Binding-site contacts:
Ligand atom N4 contacts residue PRO131 of chain 1.A at 3.7 Å.
Ligand atom C13 contacts residue GLN187 of chain 1.A at 3.9 Å.
Ligand atom C48 contacts residue TYR511 of chain 1.A at 3.9 Å (hydrophobic).
Ligand atom C36 contacts residue PHE227 of chain 1.A at 3.8 Å (hydrophobic).
Ligand atom C25 contacts residue HIS507 of chain 1.A at 3.5 Å.
Ligand atom N12 contacts residue ASN481 of chain 1.A at 3.8 Å.
Ligand atom C13 contacts residue GLU212 of chain 1.A at 3.9 Å.
Ligand atom C5 contacts residue PRO131 of chain 1.A at 3.5 Å (hydrophobic).
Ligand atom O6 contacts residue PRO131 of chain 1.A at 3.4 Å.
Ligand atom C45 contacts residue TRP120 of chain 1.A at 3.8 Å (hydrophobic).
Ligand atom C48 contacts residue GLN134 of chain 1.A at 3.8 Å.
Ligand atom C1 contacts residue PRO131 of chain 1.A at 3.5 Å (hydrophobic).
Ligand atom S29 contacts residue HIS507 of chain 1.A at 3.9 Å.
Ligand atom C37 contacts residue VAL138 of chain 1.A at 3.6 Å (hydrophobic).
Ligand atom C36 contacts residue ILE477 of chain 1.A at 3.9 Å (hydrophobic).
Ligand atom C34 contacts residue ILE477 of chain 1.A at 3.5 Å (hydrophobic).
Ligand atom N3 contacts residue PRO131 of chain 1.A at 3.7 Å.
Ligand atom C14 contacts residue ASN481 of chain 1.A at 3.9 Å.
Ligand atom C30 contacts residue ILE477 of chain 1.A at 3.9 Å (hydrophobic).
Ligand atom C35 contacts residue ILE477 of chain 1.A at 3.7 Å (hydrophobic).
Ligand atom N3 contacts residue MET191 of chain 1.A at 3.5 Å.
Ligand atom C47 contacts residue TYR511 of chain 1.A at 3.4 Å (hydrophobic).
Ligand atom C47 contacts residue CYS107 of chain 1.A at 3.7 Å (hydrophobic).
Ligand atom C24 contacts residue PHE227 of chain 1.A at 3.5 Å (hydrophobic).
Ligand atom C46 contacts residue SER111 of chain 1.A at 3.5 Å.
Ligand atom C14 contacts residue GLN187 of chain 1.A at 3.2 Å.
Ligand atom F39 contacts residue GLN134 of chain 1.A at 3.3 Å.
Ligand atom C34 contacts residue ASN481 of chain 1.A at 3.3 Å.
Ligand atom C2 contacts residue PRO131 of chain 1.A at 3.5 Å (hydrophobic).
Ligand atom O23 contacts residue ASN481 of chain 1.A at 3.3 Å (h-bond).
Ligand atom F39 contacts residue VAL138 of chain 1.A at 3.4 Å.
Ligand atom O6 contacts residue GLN134 of chain 1.A at 3.7 Å.
Ligand atom C13 contacts residue ASN481 of chain 1.A at 3.4 Å.
Ligand atom C14 contacts residue PHE227 of chain 1.A at 3.7 Å (hydrophobic).
Ligand atom C11 contacts residue ASN481 of chain 1.A at 3.7 Å.
Ligand atom C26 contacts residue HIS507 of chain 1.A at 3.6 Å.
Ligand atom C25 contacts residue TYR511 of chain 1.A at 3.6 Å (hydrophobic).
Ligand atom C24 contacts residue GLN187 of chain 1.A at 3.9 Å.
Ligand atom C47 contacts residue ILE130 of chain 1.A at 3.7 Å (hydrophobic).
Ligand atom C35 contacts residue ASN481 of chain 1.A at 3.4 Å.

Sequence of chain 1.A:
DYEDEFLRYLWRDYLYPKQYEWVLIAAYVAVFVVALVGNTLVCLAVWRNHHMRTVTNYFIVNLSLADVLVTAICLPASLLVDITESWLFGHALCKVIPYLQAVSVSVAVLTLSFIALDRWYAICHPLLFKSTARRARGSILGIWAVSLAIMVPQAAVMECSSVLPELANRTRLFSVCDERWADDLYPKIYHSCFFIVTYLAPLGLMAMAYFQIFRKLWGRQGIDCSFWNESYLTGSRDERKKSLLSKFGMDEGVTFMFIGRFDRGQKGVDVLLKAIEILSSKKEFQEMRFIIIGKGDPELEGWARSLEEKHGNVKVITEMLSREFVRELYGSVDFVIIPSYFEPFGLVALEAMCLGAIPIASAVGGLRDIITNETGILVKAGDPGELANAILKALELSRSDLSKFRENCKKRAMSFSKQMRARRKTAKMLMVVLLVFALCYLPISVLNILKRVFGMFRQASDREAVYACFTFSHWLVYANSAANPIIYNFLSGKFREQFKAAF

A small-molecule ligand and the protein it binds are described below.
Small molecule (SMILES): Cc1nc(C(=O)N2CCC[C@H]2Cc2nnc(-c3ccccc3)o2)c(-c2ccccc2F)s1